Binding-site contacts:
Ligand atom OP1 contacts residue GLY58 of chain 1.A at 3.0 Å (h-bond).
Ligand atom C3' contacts residue LYS62 of chain 1.A at 3.9 Å.
Ligand atom OP2 contacts residue NA1 of chain 1.F at 3.9 Å.
Ligand atom OP1 contacts residue LYS62 of chain 1.A at 3.5 Å (salt-bridge).
Ligand atom C3' contacts residue GLY60 of chain 1.A at 3.8 Å.
Ligand atom O5' contacts residue GLY60 of chain 1.A at 3.4 Å.
Ligand atom P contacts residue LYS62 of chain 1.A at 3.8 Å.
Ligand atom O5' contacts residue LYS29 of chain 1.A at 3.9 Å.
Ligand atom OP2 contacts residue LYS62 of chain 1.A at 3.2 Å.
Ligand atom O4' contacts residue ALA32 of chain 1.A at 3.9 Å.
Ligand atom OP2 contacts residue THR61 of chain 1.A at 3.7 Å.
Ligand atom OP1 contacts residue LYS62 of chain 1.A at 3.0 Å (salt-bridge).
Ligand atom OP1 contacts residue GLY60 of chain 1.A at 2.9 Å (h-bond).
Ligand atom O3' contacts residue ILE63 of chain 1.A at 3.6 Å.
Ligand atom C2 contacts residue HIS28 of chain 1.A at 3.9 Å.
Ligand atom C5' contacts residue GLY60 of chain 1.A at 3.5 Å.
Ligand atom C4' contacts residue GLY58 of chain 1.A at 3.3 Å.
Ligand atom P contacts residue NA1 of chain 1.F at 3.6 Å.
Ligand atom P contacts residue GLY60 of chain 1.A at 3.7 Å.
Ligand atom C5' contacts residue TYR33 of chain 1.A at 3.4 Å (hydrophobic).
Ligand atom O3' contacts residue GLY58 of chain 1.A at 3.5 Å.
Ligand atom O3' contacts residue VAL59 of chain 1.A at 3.9 Å.
Ligand atom P contacts residue LYS62 of chain 1.A at 3.2 Å.
Ligand atom OP2 contacts residue LYS62 of chain 1.A at 2.6 Å (salt-bridge).
Ligand atom P contacts residue LYS29 of chain 1.A at 3.8 Å.
Ligand atom OP1 contacts residue LEU56 of chain 1.A at 3.8 Å.
Ligand atom OP1 contacts residue ILE63 of chain 1.A at 2.9 Å (h-bond).
Ligand atom C5' contacts residue GLY58 of chain 1.A at 3.3 Å.
Ligand atom OP2 contacts residue GLY60 of chain 1.A at 3.9 Å.
Ligand atom OP1 contacts residue PRO57 of chain 1.A at 3.9 Å.
Ligand atom P contacts residue ILE63 of chain 1.A at 3.9 Å.
Ligand atom OP1 contacts residue LYS29 of chain 1.A at 3.7 Å.
Ligand atom OP1 contacts residue NA1 of chain 1.F at 2.5 Å (h-bond).
Ligand atom OP3 contacts residue LYS29 of chain 1.A at 2.9 Å (salt-bridge).
Ligand atom N7 contacts residue LYS29 of chain 1.A at 3.8 Å.
Ligand atom OP1 contacts residue VAL59 of chain 1.A at 3.6 Å.
Ligand atom C8 contacts residue LYS29 of chain 1.A at 3.8 Å.
Ligand atom OP1 contacts residue THR61 of chain 1.A at 3.7 Å.
Ligand atom N3 contacts residue ALA32 of chain 1.A at 3.5 Å.
Ligand atom P contacts residue GLY58 of chain 1.A at 4.0 Å.

Sequence of chain 1.A:
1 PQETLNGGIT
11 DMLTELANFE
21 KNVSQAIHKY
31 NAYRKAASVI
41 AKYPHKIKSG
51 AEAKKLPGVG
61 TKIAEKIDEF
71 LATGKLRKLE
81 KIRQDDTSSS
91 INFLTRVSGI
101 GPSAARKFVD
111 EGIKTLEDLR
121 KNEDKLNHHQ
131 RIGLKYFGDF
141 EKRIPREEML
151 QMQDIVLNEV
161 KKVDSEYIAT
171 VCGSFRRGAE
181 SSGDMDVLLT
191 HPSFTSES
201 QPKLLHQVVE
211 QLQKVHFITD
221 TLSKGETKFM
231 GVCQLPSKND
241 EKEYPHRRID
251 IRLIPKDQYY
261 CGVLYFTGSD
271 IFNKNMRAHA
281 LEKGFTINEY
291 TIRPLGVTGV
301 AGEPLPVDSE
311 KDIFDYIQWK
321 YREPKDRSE

A protein and the small-molecule ligand that binds it are described below.
Small molecule (SMILES): Cc1cn([C@H]2C[C@H](O[P](=O)(O)OC[C@H]3O[C@@H](n4ccc(N)nc4=O)C[C@@H]3O[P](=O)(O)OC[C@H]3O[C@@H](n4cnc5c(=O)nc(N)[nH]c54)C[C@@H]3O[P](=O)(O)OC[C@H]3O[C@@H](n4cnc5c(=O)nc(N)[nH]c54)C[C@@H]3O)[C@@H](CO[P](=O)(O)O[C@H]3C[C@H](n4cnc5c(=O)nc(N)[nH]c54)O[C@@H]3COP(=O)(O)O)O2)c(=O)[nH]c1=O